Sequence of chain 1.U:
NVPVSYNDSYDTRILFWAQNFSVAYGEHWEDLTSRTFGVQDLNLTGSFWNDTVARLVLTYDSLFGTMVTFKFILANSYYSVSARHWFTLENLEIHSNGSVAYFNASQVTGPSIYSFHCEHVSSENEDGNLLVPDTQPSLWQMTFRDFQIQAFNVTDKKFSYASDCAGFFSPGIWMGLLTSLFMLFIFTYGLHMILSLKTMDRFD

Binding-site contacts:
Ligand atom O6 contacts residue ASN271 of chain 1.U at 4.3 Å.
Ligand atom O7 contacts residue ASP282 of chain 1.U at 4.1 Å.
Ligand atom N2 contacts residue ASN271 of chain 1.U at 3.0 Å (h-bond).
Ligand atom C7 contacts residue SER273 of chain 1.U at 4.3 Å.
Ligand atom C4 contacts residue ASN271 of chain 1.U at 4.2 Å.
Ligand atom C2 contacts residue ASN271 of chain 1.U at 2.5 Å.
Ligand atom C4 contacts residue ASP282 of chain 1.U at 4.4 Å.
Ligand atom C3 contacts residue ASN271 of chain 1.U at 3.9 Å.
Ligand atom C7 contacts residue ASN271 of chain 1.U at 4.1 Å.
Ligand atom O7 contacts residue SER273 of chain 1.U at 3.9 Å.
Ligand atom C1 contacts residue ASN271 of chain 1.U at 1.4 Å.
Ligand atom O5 contacts residue ASN271 of chain 1.U at 2.3 Å (h-bond).
Ligand atom C5 contacts residue ASN271 of chain 1.U at 3.6 Å.

The protein below binds the small molecule below.
Small molecule (SMILES): CC(=O)N[C@@H]1[C@@H](O)[C@H](O)[C@@H](CO)O[C@H]1O